Sequence of chain 1.B:
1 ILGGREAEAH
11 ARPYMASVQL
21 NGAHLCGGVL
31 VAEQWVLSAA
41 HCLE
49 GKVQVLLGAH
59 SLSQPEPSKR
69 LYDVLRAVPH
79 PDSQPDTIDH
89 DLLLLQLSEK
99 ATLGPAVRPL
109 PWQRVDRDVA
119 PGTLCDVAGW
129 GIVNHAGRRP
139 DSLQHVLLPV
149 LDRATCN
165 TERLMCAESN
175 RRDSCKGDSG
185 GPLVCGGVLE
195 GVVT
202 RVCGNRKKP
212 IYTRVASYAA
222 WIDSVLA

Binding-site contacts:
Ligand atom C32 contacts residue CYS179 of chain 1.B at 3.9 Å (hydrophobic).
Ligand atom N41 contacts residue SER178 of chain 1.B at 2.6 Å (h-bond).
Ligand atom N7 contacts residue LYS180 of chain 1.B at 3.6 Å.
Ligand atom N26 contacts residue ARG202 of chain 1.B at 2.6 Å (salt-bridge).
Ligand atom C20 contacts residue HIS133 of chain 1.B at 3.5 Å.
Ligand atom C29 contacts residue ARG202 of chain 1.B at 3.2 Å.
Ligand atom C38 contacts residue ASP177 of chain 1.B at 3.7 Å.
Ligand atom C31 contacts residue SER178 of chain 1.B at 3.4 Å.
Ligand atom C34 contacts residue THR198 of chain 1.B at 3.8 Å.
Ligand atom C36 contacts residue LYS180 of chain 1.B at 3.6 Å.
Ligand atom C29 contacts residue VAL203 of chain 1.B at 3.7 Å (hydrophobic).
Ligand atom C17 contacts residue HIS133 of chain 1.B at 3.7 Å.
Ligand atom C28 contacts residue CYS204 of chain 1.B at 3.9 Å (hydrophobic).
Ligand atom N26 contacts residue CYS204 of chain 1.B at 3.9 Å.
Ligand atom O24 contacts residue HIS133 of chain 1.B at 2.9 Å (h-bond).
Ligand atom C18 contacts residue HIS133 of chain 1.B at 3.5 Å.
Ligand atom N41 contacts residue ASP177 of chain 1.B at 3.2 Å (salt-bridge).
Ligand atom C8 contacts residue LYS180 of chain 1.B at 3.8 Å.
Ligand atom C28 contacts residue LYS180 of chain 1.B at 3.7 Å.
Ligand atom C32 contacts residue THR198 of chain 1.B at 3.9 Å.
Ligand atom C5 contacts residue LYS180 of chain 1.B at 3.7 Å.
Ligand atom C29 contacts residue CYS179 of chain 1.B at 3.8 Å (hydrophobic).
Ligand atom C34 contacts residue CYS179 of chain 1.B at 3.7 Å (hydrophobic).
Ligand atom C6 contacts residue LYS180 of chain 1.B at 3.7 Å.
Ligand atom C34 contacts residue SER183 of chain 1.B at 3.3 Å.
Ligand atom N1 contacts residue LYS180 of chain 1.B at 3.9 Å.
Ligand atom C29 contacts residue CYS204 of chain 1.B at 3.4 Å (hydrophobic).
Ligand atom O24 contacts residue CYS204 of chain 1.B at 3.8 Å.
Ligand atom C28 contacts residue CYS179 of chain 1.B at 3.9 Å (hydrophobic).
Ligand atom C38 contacts residue SER178 of chain 1.B at 3.0 Å.
Ligand atom C15 contacts residue CYS204 of chain 1.B at 3.6 Å (hydrophobic).
Ligand atom C28 contacts residue ARG202 of chain 1.B at 3.4 Å.
Ligand atom C36 contacts residue CYS179 of chain 1.B at 3.6 Å (hydrophobic).
Ligand atom C4 contacts residue ARG202 of chain 1.B at 3.4 Å.
Ligand atom C36 contacts residue SER183 of chain 1.B at 3.7 Å.
Ligand atom C22 contacts residue ILE130 of chain 1.B at 4.0 Å (hydrophobic).
Ligand atom C38 contacts residue VAL203 of chain 1.B at 3.2 Å (hydrophobic).
Ligand atom C32 contacts residue SER178 of chain 1.B at 3.7 Å.
Ligand atom C31 contacts residue CYS179 of chain 1.B at 3.7 Å (hydrophobic).
Ligand atom N12 contacts residue ARG202 of chain 1.B at 3.5 Å (salt-bridge).

This small molecule binds to this protein.
Small molecule (SMILES): NCc1cccc(Nc2n[nH]c3ncnc(Nc4cccc(O)c4)c23)c1